A protein and the small-molecule ligand that binds it are described below.
Small molecule (SMILES): CC(=O)N[C@H]1[C@H](O[C@H]2[C@H](O)[C@@H](NC(C)=O)CO[C@@H]2CO)O[C@H](CO)[C@@H](O[C@@H]2O[C@H](CO[C@H]3O[C@H](CO)[C@@H](O)[C@H](O)[C@@H]3O)[C@@H](O)[C@H](O[C@H]3O[C@H](CO)[C@@H](O)[C@H](O)[C@@H]3O)[C@@H]2O)[C@@H]1O

Sequence of chain 1.K:
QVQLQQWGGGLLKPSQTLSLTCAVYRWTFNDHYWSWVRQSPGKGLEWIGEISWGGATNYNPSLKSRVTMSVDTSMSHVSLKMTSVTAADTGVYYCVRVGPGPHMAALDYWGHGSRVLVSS

Binding-site contacts:
Ligand atom O3 contacts residue NAG1 of chain 1.V at 3.8 Å.
Ligand atom C2 contacts residue ASN241 of chain 1.A at 2.6 Å.
Ligand atom O7 contacts residue PRO191 of chain 1.A at 3.5 Å.
Ligand atom C8 contacts residue CYS355 of chain 1.A at 3.3 Å (hydrophobic).
Ligand atom C4 contacts residue SER418 of chain 1.A at 3.3 Å.
Ligand atom C7 contacts residue ASN241 of chain 1.A at 3.4 Å.
Ligand atom O7 contacts residue GLU190 of chain 1.A at 3.9 Å.
Ligand atom N2 contacts residue CYS355 of chain 1.A at 3.1 Å (h-bond).
Ligand atom O4 contacts residue CYS417 of chain 1.A at 3.9 Å.
Ligand atom C2 contacts residue TRP53 of chain 1.K at 3.7 Å (hydrophobic).
Ligand atom O2 contacts residue GLY55 of chain 1.K at 3.6 Å (h-bond).
Ligand atom C6 contacts residue GLU36 of chain 1.A at 3.7 Å.
Ligand atom O3 contacts residue GLY54 of chain 1.K at 3.1 Å (h-bond).
Ligand atom O3 contacts residue SER418 of chain 1.A at 3.4 Å (h-bond).
Ligand atom O2 contacts residue GLU190 of chain 1.A at 3.0 Å (salt-bridge).
Ligand atom O6 contacts residue ASN354 of chain 1.A at 2.9 Å (h-bond).
Ligand atom C6 contacts residue TRP53 of chain 1.K at 3.6 Å (hydrophobic).
Ligand atom O6 contacts residue PHE353 of chain 1.A at 3.7 Å.
Ligand atom C8 contacts residue NAG1 of chain 1.V at 3.9 Å.
Ligand atom C3 contacts residue GLY54 of chain 1.K at 3.9 Å.
Ligand atom O5 contacts residue ASN241 of chain 1.A at 2.5 Å (h-bond).
Ligand atom C3 contacts residue SER418 of chain 1.A at 3.8 Å.
Ligand atom C6 contacts residue PHE353 of chain 1.A at 3.8 Å (hydrophobic).
Ligand atom C3 contacts residue ASN241 of chain 1.A at 3.9 Å.
Ligand atom C6 contacts residue ASN354 of chain 1.A at 3.5 Å.
Ligand atom C7 contacts residue NAG1 of chain 1.V at 3.6 Å.
Ligand atom C2 contacts residue GLU190 of chain 1.A at 3.7 Å.
Ligand atom O2 contacts residue GLY54 of chain 1.K at 3.0 Å.
Ligand atom O3 contacts residue GLU190 of chain 1.A at 3.3 Å (salt-bridge).
Ligand atom C8 contacts residue ARG231 of chain 1.A at 3.6 Å.
Ligand atom C5 contacts residue ASN241 of chain 1.A at 3.8 Å.
Ligand atom O4 contacts residue SER418 of chain 1.A at 3.5 Å (h-bond).
Ligand atom C8 contacts residue GLY356 of chain 1.A at 3.8 Å.
Ligand atom C7 contacts residue CYS355 of chain 1.A at 3.6 Å (hydrophobic).
Ligand atom O2 contacts residue TRP53 of chain 1.K at 2.9 Å (h-bond).
Ligand atom C8 contacts residue ASN354 of chain 1.A at 3.4 Å.
Ligand atom N2 contacts residue ASN241 of chain 1.A at 3.0 Å (h-bond).
Ligand atom C1 contacts residue ASN241 of chain 1.A at 1.5 Å.
Ligand atom O7 contacts residue NAG1 of chain 1.V at 3.0 Å (h-bond).
Ligand atom O7 contacts residue ASN241 of chain 1.A at 3.0 Å (h-bond).

Sequence of chain 1.A:
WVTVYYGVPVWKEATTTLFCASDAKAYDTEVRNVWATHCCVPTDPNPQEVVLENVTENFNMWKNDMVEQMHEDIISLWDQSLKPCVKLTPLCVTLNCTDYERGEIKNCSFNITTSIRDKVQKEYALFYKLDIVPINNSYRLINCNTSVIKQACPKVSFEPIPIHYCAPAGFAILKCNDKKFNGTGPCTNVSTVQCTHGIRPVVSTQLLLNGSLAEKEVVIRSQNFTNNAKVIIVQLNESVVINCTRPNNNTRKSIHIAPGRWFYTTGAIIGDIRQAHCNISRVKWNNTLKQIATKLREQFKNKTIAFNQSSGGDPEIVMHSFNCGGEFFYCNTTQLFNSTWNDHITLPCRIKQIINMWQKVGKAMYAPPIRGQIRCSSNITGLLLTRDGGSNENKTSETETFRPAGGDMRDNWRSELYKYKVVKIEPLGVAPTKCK